Binding-site contacts:
Ligand atom C14 contacts residue ASN50 of chain 1.C at 3.6 Å.
Ligand atom N4 contacts residue PHE77 of chain 1.C at 3.6 Å.
Ligand atom N1 contacts residue PHE77 of chain 1.C at 2.9 Å (h-bond).
Ligand atom C1 contacts residue TRP85 of chain 1.C at 3.9 Å (hydrophobic).
Ligand atom N4 contacts residue GLU76 of chain 1.C at 3.0 Å (salt-bridge).
Ligand atom C14 contacts residue TRP99 of chain 1.C at 3.7 Å (hydrophobic).
Ligand atom O2 contacts residue TRP79 of chain 1.C at 3.4 Å.
Ligand atom C3 contacts residue TRP79 of chain 1.C at 3.4 Å (hydrophobic).
Ligand atom O1 contacts residue TYR101 of chain 1.C at 2.8 Å (h-bond).
Ligand atom O2 contacts residue PHE77 of chain 1.C at 3.5 Å (h-bond).
Ligand atom C13 contacts residue GLU76 of chain 1.C at 4.0 Å.
Ligand atom O3 contacts residue TRP85 of chain 1.C at 3.3 Å.
Ligand atom O1 contacts residue SER78 of chain 1.C at 3.3 Å.
Ligand atom C14 contacts residue TRP79 of chain 1.C at 3.9 Å (hydrophobic).
Ligand atom O2 contacts residue ASN50 of chain 1.C at 4.0 Å.
Ligand atom C5 contacts residue TYR101 of chain 1.C at 3.3 Å (hydrophobic).
Ligand atom C5 contacts residue TRP85 of chain 1.C at 3.8 Å (hydrophobic).
Ligand atom C6 contacts residue ASN50 of chain 1.C at 4.0 Å.
Ligand atom C4 contacts residue TYR101 of chain 1.C at 3.4 Å (hydrophobic).
Ligand atom C4 contacts residue PHE77 of chain 1.C at 3.7 Å (hydrophobic).
Ligand atom C7 contacts residue PRO51 of chain 1.C at 3.9 Å (hydrophobic).
Ligand atom O1 contacts residue PHE77 of chain 1.C at 3.7 Å.
Ligand atom C4 contacts residue TRP85 of chain 1.C at 3.7 Å (hydrophobic).
Ligand atom C3 contacts residue PHE77 of chain 1.C at 3.6 Å (hydrophobic).
Ligand atom C1 contacts residue TRP99 of chain 1.C at 3.5 Å (hydrophobic).
Ligand atom C4 contacts residue TRP79 of chain 1.C at 3.5 Å (hydrophobic).
Ligand atom O2 contacts residue PRO51 of chain 1.C at 3.6 Å.
Ligand atom C8 contacts residue PRO51 of chain 1.C at 4.0 Å (hydrophobic).
Ligand atom C5 contacts residue TRP79 of chain 1.C at 3.7 Å (hydrophobic).
Ligand atom N4 contacts residue TRP85 of chain 1.C at 3.6 Å.
Ligand atom C5 contacts residue TRP99 of chain 1.C at 3.7 Å (hydrophobic).
Ligand atom O1 contacts residue TRP79 of chain 1.C at 3.0 Å (h-bond).
Ligand atom C6 contacts residue PRO51 of chain 1.C at 4.0 Å (hydrophobic).
Ligand atom C12 contacts residue GLU76 of chain 1.C at 4.0 Å.
Ligand atom N1 contacts residue TRP79 of chain 1.C at 3.3 Å.
Ligand atom O3 contacts residue PHE77 of chain 1.C at 3.7 Å.
Ligand atom N3 contacts residue PRO51 of chain 1.C at 3.9 Å.
Ligand atom O1 contacts residue TRP85 of chain 1.C at 3.6 Å.
Ligand atom O3 contacts residue GLU76 of chain 1.C at 3.5 Å (salt-bridge).
Ligand atom C2 contacts residue TRP79 of chain 1.C at 3.6 Å (hydrophobic).

This small molecule binds to this protein.
Small molecule (SMILES): Cc1nc2cccc(N)c2c(=O)n1[C@H]1CCC(=O)NC1=O

Sequence of chain 1.C:
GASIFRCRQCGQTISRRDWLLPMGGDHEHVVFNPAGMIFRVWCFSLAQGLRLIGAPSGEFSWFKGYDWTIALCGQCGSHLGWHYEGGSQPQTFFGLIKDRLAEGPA